Binding-site contacts:
Ligand atom N3 contacts residue A7 of chain 3.HA at 3.1 Å (h-bond).
Ligand atom C4 contacts residue A5 of chain 3.HA at 3.2 Å.
Ligand atom O2 contacts residue A3 of chain 3.HA at 3.5 Å (h-bond).
Ligand atom C4 contacts residue A7 of chain 3.HA at 3.4 Å.
Ligand atom P contacts residue SER155 of chain 1.C at 3.5 Å.
Ligand atom C2' contacts residue A1 of chain 3.HA at 3.1 Å.
Ligand atom O4 contacts residue A4 of chain 3.HA at 3.0 Å (h-bond).
Ligand atom OP2 contacts residue ALA40 of chain 1.C at 3.5 Å.
Ligand atom O3' contacts residue SER155 of chain 1.C at 3.4 Å (h-bond).
Ligand atom O4 contacts residue A5 of chain 3.HA at 2.5 Å (h-bond).
Ligand atom N3 contacts residue A5 of chain 3.HA at 2.9 Å (h-bond).
Ligand atom C3' contacts residue A1 of chain 3.HA at 3.3 Å.
Ligand atom O2' contacts residue VAL38 of chain 1.C at 3.1 Å (h-bond).
Ligand atom O2' contacts residue SER17 of chain 1.DA at 3.0 Å.
Ligand atom C2 contacts residue A6 of chain 3.HA at 3.4 Å.
Ligand atom N3 contacts residue A4 of chain 3.HA at 3.5 Å (h-bond).
Ligand atom N3 contacts residue A6 of chain 3.HA at 2.7 Å (h-bond).
Ligand atom C2 contacts residue A7 of chain 3.HA at 3.2 Å.
Ligand atom C4 contacts residue A1 of chain 3.HA at 3.4 Å.
Ligand atom C2 contacts residue A1 of chain 3.HA at 3.1 Å.
Ligand atom O4 contacts residue A1 of chain 3.HA at 3.0 Å (h-bond).
Ligand atom O2 contacts residue A4 of chain 3.HA at 3.4 Å (h-bond).
Ligand atom O4 contacts residue A7 of chain 3.HA at 3.1 Å (h-bond).
Ligand atom OP1 contacts residue SER155 of chain 1.C at 2.6 Å (h-bond).
Ligand atom O2 contacts residue A6 of chain 3.HA at 3.5 Å.
Ligand atom C4 contacts residue A6 of chain 3.HA at 3.1 Å.
Ligand atom O4 contacts residue A6 of chain 3.HA at 2.3 Å (h-bond).
Ligand atom O3' contacts residue ALA40 of chain 1.C at 3.5 Å.
Ligand atom OP1 contacts residue ARG79 of chain 1.C at 3.1 Å (salt-bridge).
Ligand atom C2 contacts residue A5 of chain 3.HA at 3.1 Å.
Ligand atom O2' contacts residue A3 of chain 3.HA at 2.8 Å (h-bond).
Ligand atom O2' contacts residue THR36 of chain 3.BA at 2.3 Å (h-bond).
Ligand atom N3 contacts residue A1 of chain 3.HA at 3.4 Å (h-bond).
Ligand atom O2 contacts residue A1 of chain 3.HA at 3.4 Å (h-bond).
Ligand atom O2 contacts residue A5 of chain 3.HA at 3.2 Å (h-bond).
Ligand atom C4' contacts residue SER17 of chain 1.DA at 3.5 Å.
Ligand atom N1 contacts residue A1 of chain 3.HA at 3.1 Å (h-bond).
Ligand atom O2 contacts residue A7 of chain 3.HA at 3.0 Å (h-bond).
Ligand atom C2' contacts residue A3 of chain 3.HA at 3.5 Å.
Ligand atom O4' contacts residue SER17 of chain 1.DA at 3.0 Å (h-bond).

Sequence of chain 1.C:
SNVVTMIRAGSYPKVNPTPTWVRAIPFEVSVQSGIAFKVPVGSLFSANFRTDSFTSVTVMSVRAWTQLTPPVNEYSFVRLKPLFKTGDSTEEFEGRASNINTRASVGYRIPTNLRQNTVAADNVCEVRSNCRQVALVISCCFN

A small-molecule ligand and the protein it binds are described below.
Small molecule (SMILES): O=c1ccn([C@@H]2O[C@H](CO[P](=O)(O)O[C@H]3[C@@H](O)[C@H](n4ccc(=O)[nH]c4=O)O[C@@H]3CO[P](=O)(O)O[C@H]3[C@@H](O)[C@H](n4ccc(=O)[nH]c4=O)O[C@@H]3CO[P](=O)(O)O[C@H]3[C@@H](O)[C@H](n4ccc(=O)[nH]c4=O)O[C@@H]3CO[P](=O)(O)O[C@H]3[C@@H](O)[C@H](n4ccc(=O)[nH]c4=O)O[C@@H]3COP(=O)=O)[C@@H](O)[C@H]2O)c(=O)[nH]1

Sequence of chain 3.BA:
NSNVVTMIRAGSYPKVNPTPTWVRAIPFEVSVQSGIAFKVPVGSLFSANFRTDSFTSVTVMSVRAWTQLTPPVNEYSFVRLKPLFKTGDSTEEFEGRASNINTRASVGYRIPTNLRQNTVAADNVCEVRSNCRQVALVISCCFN

Sequence of chain 1.DA:
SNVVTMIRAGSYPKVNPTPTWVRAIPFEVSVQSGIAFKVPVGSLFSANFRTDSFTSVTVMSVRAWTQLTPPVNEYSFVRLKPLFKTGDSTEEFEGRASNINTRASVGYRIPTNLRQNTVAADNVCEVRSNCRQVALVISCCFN